Sequence of chain 1.B:
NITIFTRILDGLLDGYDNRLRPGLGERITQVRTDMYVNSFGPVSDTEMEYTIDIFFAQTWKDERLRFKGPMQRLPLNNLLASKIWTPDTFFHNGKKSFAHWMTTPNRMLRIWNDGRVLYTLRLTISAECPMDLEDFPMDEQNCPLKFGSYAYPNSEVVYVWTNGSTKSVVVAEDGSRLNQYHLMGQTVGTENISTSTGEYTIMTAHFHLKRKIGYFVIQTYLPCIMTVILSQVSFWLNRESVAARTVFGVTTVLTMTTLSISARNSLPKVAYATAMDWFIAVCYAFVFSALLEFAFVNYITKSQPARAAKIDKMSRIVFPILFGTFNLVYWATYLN

Sequence of chain 1.A:
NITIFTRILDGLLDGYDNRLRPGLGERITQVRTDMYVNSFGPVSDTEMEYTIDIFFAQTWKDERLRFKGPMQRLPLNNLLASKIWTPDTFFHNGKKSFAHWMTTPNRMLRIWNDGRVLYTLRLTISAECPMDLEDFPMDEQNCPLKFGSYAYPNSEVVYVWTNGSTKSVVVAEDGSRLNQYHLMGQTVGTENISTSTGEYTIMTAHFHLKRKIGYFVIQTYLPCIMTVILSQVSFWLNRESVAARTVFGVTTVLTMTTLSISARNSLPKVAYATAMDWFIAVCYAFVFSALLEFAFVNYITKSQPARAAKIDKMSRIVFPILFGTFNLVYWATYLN

This protein binds this small molecule.
Small molecule (SMILES): CCc1c(C(=O)OC)ncc2[nH]c3cc(OC)c(OC)cc3c12

Binding-site contacts:
Ligand atom N14 contacts residue THR210 of chain 1.B at 3.6 Å.
Ligand atom C13 contacts residue THR210 of chain 1.B at 3.9 Å.
Ligand atom C23 contacts residue ILE206 of chain 1.B at 3.7 Å (hydrophobic).
Ligand atom C08 contacts residue TYR213 of chain 1.B at 3.7 Å (hydrophobic).
Ligand atom C10 contacts residue TYR213 of chain 1.B at 3.9 Å (hydrophobic).
Ligand atom C21 contacts residue HIS105 of chain 1.B at 3.3 Å.
Ligand atom C23 contacts residue HIS105 of chain 1.B at 3.3 Å.
Ligand atom C21 contacts residue PHE103 of chain 1.B at 3.9 Å (hydrophobic).
Ligand atom C10 contacts residue TYR163 of chain 1.B at 3.9 Å (hydrophobic).
Ligand atom C13 contacts residue THR133 of chain 1.A at 3.7 Å.
Ligand atom C16 contacts residue PHE68 of chain 1.A at 3.6 Å (hydrophobic).
Ligand atom C15 contacts residue THR133 of chain 1.A at 3.7 Å.
Ligand atom O20 contacts residue ILE215 of chain 1.B at 3.4 Å.
Ligand atom C08 contacts residue HIS105 of chain 1.B at 3.6 Å.
Ligand atom O20 contacts residue TYR213 of chain 1.B at 3.3 Å.
Ligand atom C16 contacts residue THR133 of chain 1.A at 3.3 Å.
Ligand atom O17 contacts residue THR133 of chain 1.A at 2.4 Å (h-bond).
Ligand atom C12 contacts residue TYR163 of chain 1.B at 3.5 Å (hydrophobic).
Ligand atom C09 contacts residue SER162 of chain 1.B at 3.2 Å.
Ligand atom C01 contacts residue TYR49 of chain 1.A at 3.7 Å (hydrophobic).
Ligand atom C19 contacts residue PHE68 of chain 1.A at 3.7 Å (hydrophobic).
Ligand atom O22 contacts residue ILE206 of chain 1.B at 3.1 Å.
Ligand atom O22 contacts residue HIS105 of chain 1.B at 3.1 Å.
Ligand atom N11 contacts residue TYR163 of chain 1.B at 2.8 Å (h-bond).
Ligand atom C13 contacts residue TYR163 of chain 1.B at 3.7 Å (hydrophobic).
Ligand atom C21 contacts residue TYR213 of chain 1.B at 3.6 Å (hydrophobic).
Ligand atom C12 contacts residue THR210 of chain 1.B at 3.7 Å.
Ligand atom C21 contacts residue SER162 of chain 1.B at 2.9 Å.
Ligand atom O20 contacts residue HIS105 of chain 1.B at 3.1 Å.
Ligand atom C02 contacts residue PHE68 of chain 1.A at 3.6 Å (hydrophobic).
Ligand atom C21 contacts residue ILE215 of chain 1.B at 3.5 Å (hydrophobic).
Ligand atom C19 contacts residue ASP47 of chain 1.A at 3.6 Å.
Ligand atom C07 contacts residue HIS105 of chain 1.B at 3.6 Å.
Ligand atom O17 contacts residue PHE68 of chain 1.A at 2.8 Å (h-bond).
Ligand atom N14 contacts residue THR133 of chain 1.A at 3.4 Å.
Ligand atom C02 contacts residue TYR49 of chain 1.A at 3.9 Å (hydrophobic).
Ligand atom C09 contacts residue TYR213 of chain 1.B at 3.3 Å (hydrophobic).
Ligand atom O17 contacts residue ALA70 of chain 1.A at 3.5 Å.
Ligand atom N11 contacts residue TYR213 of chain 1.B at 3.5 Å.
Ligand atom C15 contacts residue THR210 of chain 1.B at 3.9 Å.